Binding-site contacts:
Ligand atom C1 contacts residue GLU132 of chain 1.C at 3.8 Å.
Ligand atom O7 contacts residue ASN165 of chain 1.C at 3.9 Å.
Ligand atom O6 contacts residue GLU132 of chain 1.C at 4.0 Å.
Ligand atom C3 contacts residue ASN165 of chain 1.C at 3.9 Å.
Ligand atom O5 contacts residue GLU132 of chain 1.C at 3.6 Å.
Ligand atom C4 contacts residue ASN165 of chain 1.C at 4.3 Å.
Ligand atom O7 contacts residue CYS166 of chain 1.C at 3.6 Å.
Ligand atom N2 contacts residue GLN115 of chain 1.C at 4.5 Å.
Ligand atom C7 contacts residue ASN165 of chain 1.C at 3.1 Å.
Ligand atom C1 contacts residue ASN165 of chain 1.C at 1.4 Å.
Ligand atom C7 contacts residue THR167 of chain 1.C at 3.8 Å.
Ligand atom N2 contacts residue ASN165 of chain 1.C at 3.0 Å (h-bond).
Ligand atom C5 contacts residue ASN165 of chain 1.C at 3.6 Å.
Ligand atom C1 contacts residue GLN115 of chain 1.C at 4.0 Å.
Ligand atom C2 contacts residue ASN165 of chain 1.C at 2.6 Å.
Ligand atom C8 contacts residue ASN165 of chain 1.C at 3.2 Å.
Ligand atom N2 contacts residue THR167 of chain 1.C at 3.6 Å.
Ligand atom O7 contacts residue THR167 of chain 1.C at 3.2 Å.
Ligand atom O5 contacts residue ASN165 of chain 1.C at 2.4 Å (h-bond).

This small molecule binds to this protein.
Small molecule (SMILES): CC(=O)N[C@@H]1[C@@H](O)[C@H](O)[C@@H](CO)O[C@H]1O

Sequence of chain 1.C:
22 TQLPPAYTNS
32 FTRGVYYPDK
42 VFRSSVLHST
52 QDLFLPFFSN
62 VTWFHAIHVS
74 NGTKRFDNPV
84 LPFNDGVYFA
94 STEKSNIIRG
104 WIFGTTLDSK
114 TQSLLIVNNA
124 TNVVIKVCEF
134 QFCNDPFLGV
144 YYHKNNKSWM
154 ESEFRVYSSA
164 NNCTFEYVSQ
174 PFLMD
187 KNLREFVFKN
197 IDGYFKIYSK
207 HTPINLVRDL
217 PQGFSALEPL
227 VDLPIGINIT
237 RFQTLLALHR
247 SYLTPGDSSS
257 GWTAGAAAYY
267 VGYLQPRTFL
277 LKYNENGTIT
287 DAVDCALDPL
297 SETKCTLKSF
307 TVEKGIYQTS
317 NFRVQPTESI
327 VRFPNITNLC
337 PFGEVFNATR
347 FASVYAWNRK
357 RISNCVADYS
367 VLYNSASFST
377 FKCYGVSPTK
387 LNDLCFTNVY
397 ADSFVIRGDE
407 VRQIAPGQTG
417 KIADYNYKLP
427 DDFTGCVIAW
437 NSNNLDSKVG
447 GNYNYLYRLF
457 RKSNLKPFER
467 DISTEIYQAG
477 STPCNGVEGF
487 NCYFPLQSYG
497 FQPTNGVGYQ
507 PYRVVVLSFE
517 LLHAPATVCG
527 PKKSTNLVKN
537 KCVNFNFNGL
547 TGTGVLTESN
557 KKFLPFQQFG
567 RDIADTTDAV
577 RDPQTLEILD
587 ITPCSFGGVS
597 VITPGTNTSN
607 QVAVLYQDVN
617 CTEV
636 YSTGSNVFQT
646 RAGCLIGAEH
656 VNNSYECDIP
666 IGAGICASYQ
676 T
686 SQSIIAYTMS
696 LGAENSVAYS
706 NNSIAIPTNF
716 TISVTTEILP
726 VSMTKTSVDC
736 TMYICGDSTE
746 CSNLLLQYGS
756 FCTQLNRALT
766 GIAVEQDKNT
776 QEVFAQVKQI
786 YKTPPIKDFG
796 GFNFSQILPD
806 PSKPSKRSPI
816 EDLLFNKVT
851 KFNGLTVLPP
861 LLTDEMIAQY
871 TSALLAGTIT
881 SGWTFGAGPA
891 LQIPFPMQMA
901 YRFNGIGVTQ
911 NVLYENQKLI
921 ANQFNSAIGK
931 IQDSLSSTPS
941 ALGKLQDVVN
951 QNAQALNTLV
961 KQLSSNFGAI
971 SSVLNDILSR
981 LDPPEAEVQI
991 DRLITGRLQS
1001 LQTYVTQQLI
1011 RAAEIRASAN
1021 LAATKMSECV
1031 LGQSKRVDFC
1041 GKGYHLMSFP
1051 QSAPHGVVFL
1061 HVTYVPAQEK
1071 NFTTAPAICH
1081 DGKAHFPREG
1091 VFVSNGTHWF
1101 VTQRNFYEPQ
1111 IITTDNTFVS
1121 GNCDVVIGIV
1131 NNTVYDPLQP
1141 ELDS